A small-molecule ligand and the protein it binds are described below.
Small molecule (SMILES): Nc1nc(=O)c2cc(CNc3ccc(C(=O)N[C@@H](CCC(=O)O)C(=O)O)cc3)cnc2[nH]1

Binding-site contacts:
Ligand atom C15 contacts residue ILE50 of chain 1.A at 3.8 Å (hydrophobic).
Ligand atom O1 contacts residue ARG57 of chain 1.A at 2.6 Å (salt-bridge).
Ligand atom NA2 contacts residue ASP27 of chain 1.A at 2.8 Å (salt-bridge).
Ligand atom O contacts residue ARG52 of chain 1.A at 3.2 Å (salt-bridge).
Ligand atom N1 contacts residue PHE31 of chain 1.A at 3.7 Å.
Ligand atom C14 contacts residue ILE50 of chain 1.A at 3.6 Å (hydrophobic).
Ligand atom N3 contacts residue ASP27 of chain 1.A at 2.6 Å (salt-bridge).
Ligand atom C2 contacts residue ASP27 of chain 1.A at 3.5 Å.
Ligand atom CT contacts residue ARG57 of chain 1.A at 3.4 Å.
Ligand atom N8 contacts residue ILE5 of chain 1.A at 3.5 Å (h-bond).
Ligand atom C7 contacts residue ILE94 of chain 1.A at 3.0 Å (hydrophobic).
Ligand atom C16 contacts residue PHE31 of chain 1.A at 3.5 Å (hydrophobic).
Ligand atom CA contacts residue ARG52 of chain 1.A at 3.8 Å.
Ligand atom OE2 contacts residue LEU28 of chain 1.A at 3.5 Å.
Ligand atom C2 contacts residue ALA7 of chain 1.A at 3.9 Å (hydrophobic).
Ligand atom C2 contacts residue ALA6 of chain 1.A at 3.9 Å (hydrophobic).
Ligand atom O1 contacts residue PHE31 of chain 1.A at 3.2 Å.
Ligand atom C9 contacts residue THR46 of chain 1.A at 3.5 Å.
Ligand atom N8 contacts residue ILE94 of chain 1.A at 3.7 Å.
Ligand atom NA2 contacts residue ALA6 of chain 1.A at 3.8 Å.
Ligand atom N1 contacts residue ALA6 of chain 1.A at 3.5 Å.
Ligand atom O2 contacts residue LYS32 of chain 1.A at 3.8 Å.
Ligand atom N8 contacts residue TYR100 of chain 1.A at 3.8 Å.
Ligand atom O1 contacts residue LYS32 of chain 1.A at 3.8 Å.
Ligand atom C16 contacts residue LEU54 of chain 1.A at 3.9 Å (hydrophobic).
Ligand atom C contacts residue LEU54 of chain 1.A at 3.9 Å (hydrophobic).
Ligand atom C13 contacts residue ILE50 of chain 1.A at 3.6 Å (hydrophobic).
Ligand atom N8 contacts residue PHE31 of chain 1.A at 3.5 Å.
Ligand atom O4 contacts residue ASP27 of chain 1.A at 3.3 Å (salt-bridge).
Ligand atom N1 contacts residue ILE5 of chain 1.A at 3.8 Å.
Ligand atom N1 contacts residue ALA7 of chain 1.A at 3.6 Å.
Ligand atom C7 contacts residue PHE31 of chain 1.A at 3.7 Å (hydrophobic).
Ligand atom N3 contacts residue ALA7 of chain 1.A at 3.7 Å.
Ligand atom O2 contacts residue ARG57 of chain 1.A at 2.6 Å (salt-bridge).
Ligand atom N contacts residue LEU54 of chain 1.A at 3.8 Å.
Ligand atom C12 contacts residue ILE50 of chain 1.A at 3.9 Å (hydrophobic).
Ligand atom O4 contacts residue LEU28 of chain 1.A at 3.4 Å.
Ligand atom NA2 contacts residue THR113 of chain 1.A at 3.4 Å (h-bond).
Ligand atom C4 contacts residue ASP27 of chain 1.A at 3.4 Å.
Ligand atom C8A contacts residue PHE31 of chain 1.A at 3.7 Å (hydrophobic).

Sequence of chain 1.A:
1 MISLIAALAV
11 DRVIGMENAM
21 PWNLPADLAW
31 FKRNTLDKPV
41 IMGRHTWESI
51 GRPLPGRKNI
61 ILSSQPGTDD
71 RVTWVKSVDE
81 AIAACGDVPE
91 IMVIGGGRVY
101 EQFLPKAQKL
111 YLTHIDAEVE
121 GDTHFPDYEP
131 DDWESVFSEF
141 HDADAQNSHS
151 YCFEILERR